Binding-site contacts:
Ligand atom C4 contacts residue ASN15 of chain 1.C at 4.3 Å.
Ligand atom C7 contacts residue ASN15 of chain 1.C at 3.9 Å.
Ligand atom O7 contacts residue VAL39 of chain 1.C at 4.3 Å.
Ligand atom C8 contacts residue PRO1 of chain 1.F at 3.5 Å (hydrophobic).
Ligand atom C2 contacts residue PRO1 of chain 1.F at 3.6 Å (hydrophobic).
Ligand atom O7 contacts residue PHE10 of chain 1.C at 4.3 Å.
Ligand atom N2 contacts residue ASN15 of chain 1.C at 3.1 Å (h-bond).
Ligand atom C8 contacts residue PHE10 of chain 1.C at 3.8 Å (hydrophobic).
Ligand atom C7 contacts residue PHE10 of chain 1.C at 4.4 Å (hydrophobic).
Ligand atom O7 contacts residue GLY11 of chain 1.C at 3.6 Å.
Ligand atom C1 contacts residue PRO1 of chain 1.F at 3.7 Å (hydrophobic).
Ligand atom N2 contacts residue PRO1 of chain 1.F at 2.7 Å (h-bond).
Ligand atom C3 contacts residue ASN15 of chain 1.C at 3.8 Å.
Ligand atom C8 contacts residue LEU40 of chain 1.C at 3.8 Å (hydrophobic).
Ligand atom C7 contacts residue PRO1 of chain 1.F at 3.6 Å (hydrophobic).
Ligand atom O7 contacts residue ASN15 of chain 1.C at 4.3 Å.
Ligand atom C2 contacts residue ASN15 of chain 1.C at 2.6 Å.
Ligand atom C1 contacts residue ASN15 of chain 1.C at 1.4 Å.
Ligand atom C5 contacts residue ASN15 of chain 1.C at 3.6 Å.
Ligand atom C3 contacts residue PRO1 of chain 1.F at 3.7 Å (hydrophobic).
Ligand atom O3 contacts residue PRO1 of chain 1.F at 4.1 Å.
Ligand atom O5 contacts residue ASN15 of chain 1.C at 2.3 Å (h-bond).
Ligand atom C8 contacts residue PHE14 of chain 1.C at 3.8 Å (hydrophobic).
Ligand atom C7 contacts residue GLY11 of chain 1.C at 4.0 Å.
Ligand atom C8 contacts residue GLY11 of chain 1.C at 4.1 Å.
Ligand atom O3 contacts residue VAL39 of chain 1.C at 3.2 Å.
Ligand atom C7 contacts residue VAL39 of chain 1.C at 4.3 Å (hydrophobic).

Sequence of chain 1.C:
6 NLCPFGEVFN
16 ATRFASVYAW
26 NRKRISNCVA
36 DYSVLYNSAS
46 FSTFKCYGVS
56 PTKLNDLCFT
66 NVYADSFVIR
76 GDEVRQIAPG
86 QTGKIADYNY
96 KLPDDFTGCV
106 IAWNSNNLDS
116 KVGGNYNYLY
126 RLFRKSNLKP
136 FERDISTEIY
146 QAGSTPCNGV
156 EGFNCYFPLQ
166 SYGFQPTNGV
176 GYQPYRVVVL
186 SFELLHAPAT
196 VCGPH

A protein and the small-molecule ligand that binds it are described below.
Small molecule (SMILES): CC(=O)N[C@@H]1[C@@H](O)[C@H](O)[C@@H](CO)O[C@H]1O